Sequence of chain 3.C:
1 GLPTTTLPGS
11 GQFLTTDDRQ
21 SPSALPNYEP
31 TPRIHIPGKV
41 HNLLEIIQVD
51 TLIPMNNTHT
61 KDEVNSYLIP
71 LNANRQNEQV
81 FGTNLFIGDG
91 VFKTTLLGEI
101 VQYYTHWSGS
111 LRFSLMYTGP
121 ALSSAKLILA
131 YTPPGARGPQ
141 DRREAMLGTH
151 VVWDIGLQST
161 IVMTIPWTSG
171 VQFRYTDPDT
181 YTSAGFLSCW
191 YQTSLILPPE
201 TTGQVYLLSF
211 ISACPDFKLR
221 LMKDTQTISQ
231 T

This small molecule binds to this protein.
Small molecule (SMILES): COc1cc(CC(=O)c2ccc(C#N)cc2)c([N+](=O)[O-])cc1OC

Binding-site contacts:
Ligand atom N13 contacts residue TYR197 of chain 3.A at 3.4 Å.
Ligand atom C21 contacts residue TYR152 of chain 3.A at 3.6 Å (hydrophobic).
Ligand atom O23 contacts residue TYR152 of chain 3.A at 3.0 Å (h-bond).
Ligand atom C17 contacts residue TYR152 of chain 3.A at 3.8 Å (hydrophobic).
Ligand atom C14 contacts residue LEU106 of chain 3.A at 3.5 Å (hydrophobic).
Ligand atom C05 contacts residue TYR128 of chain 3.A at 3.8 Å (hydrophobic).
Ligand atom N13 contacts residue GOL1 of chain 3.E at 3.7 Å.
Ligand atom C01 contacts residue TYR128 of chain 3.A at 2.9 Å (hydrophobic).
Ligand atom O20 contacts residue PHE186 of chain 3.A at 3.8 Å.
Ligand atom C11 contacts residue TYR197 of chain 3.A at 3.5 Å (hydrophobic).
Ligand atom O20 contacts residue TYR152 of chain 3.A at 3.7 Å.
Ligand atom C08 contacts residue TYR128 of chain 3.A at 3.3 Å (hydrophobic).
Ligand atom O23 contacts residue LEU221 of chain 4.C at 3.9 Å.
Ligand atom O24 contacts residue TYR152 of chain 3.A at 3.5 Å (h-bond).
Ligand atom C18 contacts residue TYR152 of chain 3.A at 3.7 Å (hydrophobic).
Ligand atom N22 contacts residue VAL191 of chain 3.A at 3.9 Å.
Ligand atom C19 contacts residue TYR152 of chain 3.A at 3.9 Å (hydrophobic).
Ligand atom C09 contacts residue MET221 of chain 3.A at 3.9 Å (hydrophobic).
Ligand atom C03 contacts residue TYR128 of chain 3.A at 3.7 Å (hydrophobic).
Ligand atom O24 contacts residue VAL191 of chain 3.A at 3.1 Å.
Ligand atom O02 contacts residue MET224 of chain 3.A at 3.5 Å.
Ligand atom N22 contacts residue TYR152 of chain 3.A at 3.3 Å (h-bond).
Ligand atom C01 contacts residue MET224 of chain 3.A at 3.7 Å (hydrophobic).
Ligand atom C01 contacts residue PHE186 of chain 3.A at 2.8 Å (hydrophobic).
Ligand atom C04 contacts residue TYR128 of chain 3.A at 3.4 Å (hydrophobic).
Ligand atom C08 contacts residue TYR197 of chain 3.A at 3.9 Å (hydrophobic).
Ligand atom C10 contacts residue TYR197 of chain 3.A at 3.7 Å (hydrophobic).
Ligand atom O23 contacts residue VAL191 of chain 3.A at 3.9 Å.
Ligand atom O16 contacts residue VAL188 of chain 3.A at 3.8 Å.
Ligand atom C07 contacts residue TYR128 of chain 3.A at 2.9 Å (hydrophobic).
Ligand atom O16 contacts residue TYR128 of chain 3.A at 2.9 Å (h-bond).
Ligand atom C10 contacts residue MET221 of chain 3.A at 3.9 Å (hydrophobic).
Ligand atom C15 contacts residue SER126 of chain 3.A at 3.5 Å.
Ligand atom C14 contacts residue TYR197 of chain 3.A at 3.7 Å (hydrophobic).
Ligand atom C06 contacts residue ILE104 of chain 3.A at 3.5 Å (hydrophobic).
Ligand atom C12 contacts residue TYR197 of chain 3.A at 3.5 Å (hydrophobic).
Ligand atom C15 contacts residue TYR128 of chain 3.A at 3.1 Å (hydrophobic).
Ligand atom O02 contacts residue TYR128 of chain 3.A at 3.8 Å.
Ligand atom C06 contacts residue TYR128 of chain 3.A at 3.4 Å (hydrophobic).
Ligand atom C15 contacts residue TYR197 of chain 3.A at 3.8 Å (hydrophobic).

Sequence of chain 3.A:
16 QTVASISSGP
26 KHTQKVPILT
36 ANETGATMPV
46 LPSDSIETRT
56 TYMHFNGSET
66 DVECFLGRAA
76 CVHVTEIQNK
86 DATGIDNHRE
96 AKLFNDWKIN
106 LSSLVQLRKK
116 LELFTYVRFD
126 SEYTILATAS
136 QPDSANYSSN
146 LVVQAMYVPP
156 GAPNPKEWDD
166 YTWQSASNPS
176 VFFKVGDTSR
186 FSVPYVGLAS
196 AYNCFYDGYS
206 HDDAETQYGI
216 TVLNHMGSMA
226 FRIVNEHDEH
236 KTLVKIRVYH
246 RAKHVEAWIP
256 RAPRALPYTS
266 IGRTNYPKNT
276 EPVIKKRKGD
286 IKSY

Sequence of chain 4.C:
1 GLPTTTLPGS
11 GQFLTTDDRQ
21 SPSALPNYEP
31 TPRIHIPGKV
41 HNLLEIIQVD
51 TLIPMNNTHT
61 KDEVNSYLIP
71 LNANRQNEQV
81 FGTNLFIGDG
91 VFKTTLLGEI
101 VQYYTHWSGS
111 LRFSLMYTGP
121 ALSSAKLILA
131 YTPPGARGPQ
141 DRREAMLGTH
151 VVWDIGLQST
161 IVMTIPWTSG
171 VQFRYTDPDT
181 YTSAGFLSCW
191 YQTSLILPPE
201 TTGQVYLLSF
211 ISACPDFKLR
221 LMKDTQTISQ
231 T